Binding-site contacts:
Ligand atom C2 contacts residue VAL20 of chain 1.A at 4.2 Å (hydrophobic).
Ligand atom C3 contacts residue ARG16 of chain 1.A at 4.0 Å.
Ligand atom O6 contacts residue GLN13 of chain 1.A at 3.8 Å.
Ligand atom O6 contacts residue ASP17 of chain 1.A at 2.7 Å (salt-bridge).
Ligand atom C2 contacts residue ARG16 of chain 1.A at 3.8 Å.
Ligand atom C1 contacts residue PRO45 of chain 1.A at 4.4 Å (hydrophobic).
Ligand atom C2 contacts residue ASP22 of chain 1.A at 4.2 Å.
Ligand atom C4 contacts residue ASP17 of chain 1.A at 3.9 Å.
Ligand atom O6 contacts residue ARG16 of chain 1.A at 3.6 Å.
Ligand atom C1 contacts residue VAL20 of chain 1.A at 4.2 Å (hydrophobic).
Ligand atom C1 contacts residue ASP22 of chain 1.A at 3.7 Å.
Ligand atom O5 contacts residue ASP22 of chain 1.A at 3.4 Å (salt-bridge).
Ligand atom C1 contacts residue ARG30 of chain 1.A at 4.1 Å.
Ligand atom O5 contacts residue VAL20 of chain 1.A at 4.2 Å.
Ligand atom C3 contacts residue ASP17 of chain 1.A at 3.4 Å.

Sequence of chain 1.A:
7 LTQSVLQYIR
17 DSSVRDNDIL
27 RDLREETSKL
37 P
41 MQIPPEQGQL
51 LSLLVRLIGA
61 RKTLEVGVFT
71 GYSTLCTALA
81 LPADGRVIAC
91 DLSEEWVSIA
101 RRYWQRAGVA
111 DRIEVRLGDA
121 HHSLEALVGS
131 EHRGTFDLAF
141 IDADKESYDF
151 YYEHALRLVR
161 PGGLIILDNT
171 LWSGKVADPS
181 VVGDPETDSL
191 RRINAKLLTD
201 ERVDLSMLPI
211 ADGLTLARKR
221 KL

This small molecule binds to this protein.
Small molecule (SMILES): C[C@@H](O)[C@@H](C)O